Binding-site contacts:
Ligand atom OXT contacts residue THR360 of chain 1.A at 2.8 Å (h-bond).
Ligand atom OD1 contacts residue GLN329 of chain 1.A at 3.1 Å (h-bond).
Ligand atom OD1 contacts residue HIS194 of chain 1.A at 3.9 Å.
Ligand atom OD2 contacts residue MG1 of chain 1.C at 3.3 Å.
Ligand atom O contacts residue MSE389 of chain 1.A at 4.2 Å.
Ligand atom O contacts residue CYS361 of chain 1.A at 2.8 Å (h-bond).
Ligand atom C4 contacts residue GLY359 of chain 1.A at 3.5 Å.
Ligand atom OD1 contacts residue LYS331 of chain 1.A at 3.6 Å (salt-bridge).
Ligand atom C contacts residue GLN73 of chain 1.A at 3.9 Å.
Ligand atom CG contacts residue LYS331 of chain 1.A at 4.0 Å.
Ligand atom CG contacts residue GLN329 of chain 1.A at 4.1 Å.
Ligand atom OD1 contacts residue ASP307 of chain 1.A at 3.0 Å (salt-bridge).
Ligand atom C4 contacts residue GLN329 of chain 1.A at 4.2 Å.
Ligand atom CG contacts residue ASP238 of chain 1.A at 3.6 Å.
Ligand atom CB contacts residue LYS331 of chain 1.A at 4.0 Å.
Ligand atom C contacts residue GLY359 of chain 1.A at 4.1 Å.
Ligand atom OD2 contacts residue ASP238 of chain 1.A at 3.1 Å (salt-bridge).
Ligand atom CG contacts residue MG1 of chain 1.C at 3.1 Å.
Ligand atom N contacts residue HIS194 of chain 1.A at 3.9 Å.
Ligand atom N contacts residue GLN172 of chain 1.A at 2.8 Å (h-bond).
Ligand atom OD1 contacts residue GLU273 of chain 1.A at 3.3 Å (salt-bridge).
Ligand atom OD1 contacts residue ASP238 of chain 1.A at 3.2 Å (salt-bridge).
Ligand atom CB contacts residue GLN172 of chain 1.A at 4.3 Å.
Ligand atom OD2 contacts residue HIS194 of chain 1.A at 2.8 Å (h-bond).
Ligand atom CB contacts residue GLY359 of chain 1.A at 4.0 Å.
Ligand atom C4 contacts residue LEU384 of chain 1.A at 3.9 Å (hydrophobic).
Ligand atom C contacts residue CYS361 of chain 1.A at 3.7 Å (hydrophobic).
Ligand atom CA contacts residue GLN172 of chain 1.A at 3.8 Å.
Ligand atom OXT contacts residue GLN73 of chain 1.A at 3.9 Å.
Ligand atom O contacts residue GLN73 of chain 1.A at 4.0 Å.
Ligand atom O contacts residue THR360 of chain 1.A at 3.5 Å.
Ligand atom OXT contacts residue GLY359 of chain 1.A at 3.8 Å.
Ligand atom O contacts residue GLN172 of chain 1.A at 3.1 Å (h-bond).
Ligand atom OD1 contacts residue MG1 of chain 1.C at 2.2 Å.
Ligand atom CG contacts residue ASP307 of chain 1.A at 4.0 Å.
Ligand atom C contacts residue GLN172 of chain 1.A at 4.0 Å.
Ligand atom CG contacts residue HIS194 of chain 1.A at 3.4 Å.
Ligand atom C contacts residue THR360 of chain 1.A at 3.6 Å.
Ligand atom OXT contacts residue CYS361 of chain 1.A at 3.8 Å.
Ligand atom C4 contacts residue GLN172 of chain 1.A at 3.8 Å.

Sequence of chain 1.A:
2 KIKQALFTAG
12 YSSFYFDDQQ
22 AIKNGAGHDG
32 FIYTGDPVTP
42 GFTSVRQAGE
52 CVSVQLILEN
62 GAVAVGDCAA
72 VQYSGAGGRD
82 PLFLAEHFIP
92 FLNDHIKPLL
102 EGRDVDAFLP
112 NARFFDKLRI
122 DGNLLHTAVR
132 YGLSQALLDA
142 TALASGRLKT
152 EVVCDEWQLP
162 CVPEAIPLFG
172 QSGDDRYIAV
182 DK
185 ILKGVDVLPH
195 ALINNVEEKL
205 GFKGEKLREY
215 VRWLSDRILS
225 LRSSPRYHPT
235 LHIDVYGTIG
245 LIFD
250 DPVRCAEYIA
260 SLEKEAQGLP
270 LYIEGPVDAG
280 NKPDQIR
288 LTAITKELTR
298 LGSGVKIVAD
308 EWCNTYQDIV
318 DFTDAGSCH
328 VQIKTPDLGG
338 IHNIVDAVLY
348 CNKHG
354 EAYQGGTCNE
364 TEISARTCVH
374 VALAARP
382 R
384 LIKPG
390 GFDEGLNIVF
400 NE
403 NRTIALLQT

This protein binds this small molecule.
Small molecule (SMILES): C[C@H](C(=O)O)[C@H](N)C(=O)O